Binding-site contacts:
Ligand atom O5 contacts residue ASN179 of chain 1.A at 2.5 Å (h-bond).
Ligand atom C2 contacts residue TYR155 of chain 1.A at 4.2 Å (hydrophobic).
Ligand atom O7 contacts residue ILE183 of chain 1.A at 3.8 Å.
Ligand atom N2 contacts residue TYR155 of chain 1.A at 4.3 Å.
Ligand atom C7 contacts residue CYS180 of chain 1.A at 4.2 Å (hydrophobic).
Ligand atom C7 contacts residue ILE183 of chain 1.A at 4.5 Å (hydrophobic).
Ligand atom C5 contacts residue TYR157 of chain 1.A at 3.7 Å (hydrophobic).
Ligand atom O7 contacts residue ASN179 of chain 1.A at 3.3 Å (h-bond).
Ligand atom C7 contacts residue ASN179 of chain 1.A at 3.2 Å.
Ligand atom O5 contacts residue TYR155 of chain 1.A at 4.2 Å.
Ligand atom O5 contacts residue TYR157 of chain 1.A at 3.7 Å.
Ligand atom O6 contacts residue TYR157 of chain 1.A at 4.5 Å.
Ligand atom C1 contacts residue TYR155 of chain 1.A at 4.1 Å (hydrophobic).
Ligand atom C3 contacts residue TYR155 of chain 1.A at 3.6 Å (hydrophobic).
Ligand atom C4 contacts residue TYR155 of chain 1.A at 3.9 Å (hydrophobic).
Ligand atom N2 contacts residue CYS180 of chain 1.A at 4.3 Å.
Ligand atom C4 contacts residue ASN179 of chain 1.A at 4.2 Å.
Ligand atom C6 contacts residue TYR155 of chain 1.A at 3.9 Å (hydrophobic).
Ligand atom C1 contacts residue ASN179 of chain 1.A at 1.4 Å.
Ligand atom C8 contacts residue ASN179 of chain 1.A at 4.4 Å.
Ligand atom C1 contacts residue TYR157 of chain 1.A at 4.1 Å (hydrophobic).
Ligand atom C2 contacts residue ASN179 of chain 1.A at 2.3 Å.
Ligand atom C8 contacts residue CYS180 of chain 1.A at 3.3 Å (hydrophobic).
Ligand atom C5 contacts residue ASN179 of chain 1.A at 3.7 Å.
Ligand atom O3 contacts residue TYR155 of chain 1.A at 4.4 Å.
Ligand atom N2 contacts residue ASN179 of chain 1.A at 2.6 Å (h-bond).
Ligand atom C5 contacts residue TYR155 of chain 1.A at 3.5 Å (hydrophobic).
Ligand atom C3 contacts residue ASN179 of chain 1.A at 3.7 Å.
Ligand atom O4 contacts residue TYR155 of chain 1.A at 3.6 Å.
Ligand atom C6 contacts residue TYR157 of chain 1.A at 4.0 Å (hydrophobic).

This protein binds this small molecule.
Small molecule (SMILES): CC(=O)N[C@H]1[C@H](O[C@H]2[C@H](O)[C@@H](NC(C)=O)CO[C@@H]2CO)O[C@H](CO)[C@@H](O)[C@@H]1O

Sequence of chain 1.A:
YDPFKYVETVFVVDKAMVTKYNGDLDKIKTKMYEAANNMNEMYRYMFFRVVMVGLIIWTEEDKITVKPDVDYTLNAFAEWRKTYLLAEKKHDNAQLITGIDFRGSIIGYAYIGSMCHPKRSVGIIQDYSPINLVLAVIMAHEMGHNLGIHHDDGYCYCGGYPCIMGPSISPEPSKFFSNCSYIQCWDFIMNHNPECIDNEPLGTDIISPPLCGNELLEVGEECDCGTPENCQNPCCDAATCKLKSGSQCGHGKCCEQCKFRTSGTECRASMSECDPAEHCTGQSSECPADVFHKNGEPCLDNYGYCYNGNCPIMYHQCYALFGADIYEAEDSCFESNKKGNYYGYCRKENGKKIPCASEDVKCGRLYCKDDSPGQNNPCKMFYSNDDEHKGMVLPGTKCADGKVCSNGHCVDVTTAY